Binding-site contacts:
Ligand atom C3 contacts residue ASN603 of chain 1.B at 3.8 Å.
Ligand atom C1 contacts residue ASN603 of chain 1.B at 1.4 Å.
Ligand atom C2 contacts residue ASN603 of chain 1.B at 2.4 Å.
Ligand atom C8 contacts residue THR604 of chain 1.B at 3.7 Å.
Ligand atom C7 contacts residue ASN603 of chain 1.B at 4.0 Å.
Ligand atom C4 contacts residue ASN603 of chain 1.B at 4.1 Å.
Ligand atom N2 contacts residue ASN603 of chain 1.B at 2.9 Å (h-bond).
Ligand atom O5 contacts residue ASN603 of chain 1.B at 2.3 Å (h-bond).
Ligand atom N2 contacts residue THR604 of chain 1.B at 4.5 Å.
Ligand atom C5 contacts residue ASN603 of chain 1.B at 3.6 Å.

Sequence of chain 1.B:
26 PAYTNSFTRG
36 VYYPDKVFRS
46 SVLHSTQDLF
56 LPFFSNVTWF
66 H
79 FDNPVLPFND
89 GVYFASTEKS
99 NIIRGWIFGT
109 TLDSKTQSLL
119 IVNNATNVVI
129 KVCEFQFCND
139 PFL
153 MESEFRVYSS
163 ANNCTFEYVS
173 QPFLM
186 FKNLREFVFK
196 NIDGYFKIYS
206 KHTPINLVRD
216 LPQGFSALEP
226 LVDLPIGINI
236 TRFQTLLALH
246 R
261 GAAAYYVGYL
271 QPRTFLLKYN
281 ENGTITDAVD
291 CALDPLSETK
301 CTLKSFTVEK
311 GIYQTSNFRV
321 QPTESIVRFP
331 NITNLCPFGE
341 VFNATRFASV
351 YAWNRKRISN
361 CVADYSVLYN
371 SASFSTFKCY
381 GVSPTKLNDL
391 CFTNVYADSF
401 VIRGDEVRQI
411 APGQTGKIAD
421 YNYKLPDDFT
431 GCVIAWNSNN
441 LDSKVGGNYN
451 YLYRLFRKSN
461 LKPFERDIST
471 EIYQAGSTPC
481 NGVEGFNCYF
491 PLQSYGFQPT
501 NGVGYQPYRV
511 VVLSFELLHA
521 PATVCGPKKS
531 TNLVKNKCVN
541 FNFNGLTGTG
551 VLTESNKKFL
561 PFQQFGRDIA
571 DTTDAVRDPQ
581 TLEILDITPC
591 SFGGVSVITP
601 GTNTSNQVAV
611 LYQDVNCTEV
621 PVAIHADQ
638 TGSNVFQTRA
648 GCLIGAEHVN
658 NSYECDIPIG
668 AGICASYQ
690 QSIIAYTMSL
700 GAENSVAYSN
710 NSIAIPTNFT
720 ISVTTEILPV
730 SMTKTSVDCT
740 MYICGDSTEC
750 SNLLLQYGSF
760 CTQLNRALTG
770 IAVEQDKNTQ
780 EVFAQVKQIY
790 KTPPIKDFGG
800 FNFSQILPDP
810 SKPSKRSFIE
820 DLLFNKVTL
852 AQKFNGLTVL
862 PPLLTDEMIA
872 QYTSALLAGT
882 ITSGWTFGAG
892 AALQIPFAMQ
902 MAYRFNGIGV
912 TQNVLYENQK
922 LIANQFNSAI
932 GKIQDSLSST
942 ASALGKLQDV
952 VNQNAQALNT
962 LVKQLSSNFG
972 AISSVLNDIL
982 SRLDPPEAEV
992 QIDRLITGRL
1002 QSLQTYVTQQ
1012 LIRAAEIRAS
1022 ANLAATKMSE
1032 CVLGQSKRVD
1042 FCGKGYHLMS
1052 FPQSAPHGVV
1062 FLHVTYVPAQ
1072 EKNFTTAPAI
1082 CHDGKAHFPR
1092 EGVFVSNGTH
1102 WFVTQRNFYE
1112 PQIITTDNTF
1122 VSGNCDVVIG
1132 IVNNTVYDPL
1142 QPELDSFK

The protein below binds the small molecule below.
Small molecule (SMILES): CC(=O)N[C@@H]1[C@@H](O)[C@H](O)[C@@H](CO)O[C@H]1O